Sequence of chain 1.O:
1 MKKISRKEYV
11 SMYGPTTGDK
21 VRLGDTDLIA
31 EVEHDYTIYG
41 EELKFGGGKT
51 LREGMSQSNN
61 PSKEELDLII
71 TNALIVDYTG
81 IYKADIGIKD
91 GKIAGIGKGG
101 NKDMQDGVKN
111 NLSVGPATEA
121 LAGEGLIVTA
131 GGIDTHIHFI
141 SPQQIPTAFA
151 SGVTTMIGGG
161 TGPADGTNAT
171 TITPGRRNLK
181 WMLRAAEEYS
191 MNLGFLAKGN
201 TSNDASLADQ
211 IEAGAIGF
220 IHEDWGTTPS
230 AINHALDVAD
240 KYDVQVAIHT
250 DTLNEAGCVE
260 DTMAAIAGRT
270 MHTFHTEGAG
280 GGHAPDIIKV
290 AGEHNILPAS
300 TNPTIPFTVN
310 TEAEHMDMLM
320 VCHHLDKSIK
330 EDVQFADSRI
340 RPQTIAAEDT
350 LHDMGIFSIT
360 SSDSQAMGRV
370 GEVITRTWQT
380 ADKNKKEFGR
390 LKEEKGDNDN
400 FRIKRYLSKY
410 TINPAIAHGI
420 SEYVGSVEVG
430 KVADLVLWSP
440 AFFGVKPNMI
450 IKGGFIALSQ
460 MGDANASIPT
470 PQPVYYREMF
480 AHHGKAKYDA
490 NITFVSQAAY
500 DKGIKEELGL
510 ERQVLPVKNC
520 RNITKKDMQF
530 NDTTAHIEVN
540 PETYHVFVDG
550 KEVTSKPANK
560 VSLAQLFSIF

Sequence of chain 1.Q:
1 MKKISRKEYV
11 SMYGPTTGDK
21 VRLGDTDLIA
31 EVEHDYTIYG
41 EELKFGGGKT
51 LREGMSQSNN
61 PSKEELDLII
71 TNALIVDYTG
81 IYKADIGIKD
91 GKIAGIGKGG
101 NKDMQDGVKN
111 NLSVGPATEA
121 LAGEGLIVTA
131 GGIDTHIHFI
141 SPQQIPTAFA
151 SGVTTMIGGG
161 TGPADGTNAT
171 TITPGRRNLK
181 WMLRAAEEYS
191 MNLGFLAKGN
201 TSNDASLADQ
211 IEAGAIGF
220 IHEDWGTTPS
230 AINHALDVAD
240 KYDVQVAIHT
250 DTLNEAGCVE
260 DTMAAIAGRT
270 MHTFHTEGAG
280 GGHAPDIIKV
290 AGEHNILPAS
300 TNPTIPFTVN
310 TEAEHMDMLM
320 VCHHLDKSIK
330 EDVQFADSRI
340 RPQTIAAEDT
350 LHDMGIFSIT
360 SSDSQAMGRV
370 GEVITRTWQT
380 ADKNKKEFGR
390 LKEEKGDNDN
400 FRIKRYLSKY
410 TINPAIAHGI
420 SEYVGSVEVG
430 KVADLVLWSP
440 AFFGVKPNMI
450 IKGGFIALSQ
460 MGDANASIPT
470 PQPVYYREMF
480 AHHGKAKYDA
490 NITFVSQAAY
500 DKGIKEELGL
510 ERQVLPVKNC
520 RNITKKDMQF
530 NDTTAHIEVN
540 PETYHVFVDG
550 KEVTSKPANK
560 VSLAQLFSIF

Binding-site contacts:
Ligand atom C10 contacts residue HIS322 of chain 1.Q at 3.6 Å.
Ligand atom C10 contacts residue CYS321 of chain 1.Q at 3.5 Å (hydrophobic).
Ligand atom O17 contacts residue GLY279 of chain 1.Q at 4.0 Å.
Ligand atom S14 contacts residue HIS248 of chain 1.Q at 3.9 Å.
Ligand atom C01 contacts residue MET366 of chain 1.Q at 3.7 Å (hydrophobic).
Ligand atom C15 contacts residue HIS248 of chain 1.Q at 3.6 Å.
Ligand atom C15 contacts residue GLY279 of chain 1.Q at 3.9 Å.
Ligand atom N09 contacts residue CYS321 of chain 1.Q at 3.8 Å.
Ligand atom N18 contacts residue ALA169 of chain 1.Q at 4.0 Å.
Ligand atom S14 contacts residue GLY279 of chain 1.Q at 3.6 Å (h-bond).
Ligand atom C07 contacts residue CYS321 of chain 1.Q at 3.4 Å (hydrophobic).
Ligand atom O19 contacts residue HIS248 of chain 1.Q at 3.2 Å (h-bond).
Ligand atom N09 contacts residue HIS322 of chain 1.Q at 3.9 Å.
Ligand atom N18 contacts residue NI1 of chain 1.LA at 3.3 Å (h-bond).
Ligand atom O19 contacts residue KCX219 of chain 1.Q at 3.2 Å (h-bond).
Ligand atom C01 contacts residue LEU318 of chain 1.Q at 3.9 Å (hydrophobic).
Ligand atom C05 contacts residue MET317 of chain 1.Q at 3.8 Å (hydrophobic).
Ligand atom O17 contacts residue ALA365 of chain 1.Q at 3.7 Å.
Ligand atom N12 contacts residue HIS322 of chain 1.Q at 3.8 Å.
Ligand atom C16 contacts residue GLY279 of chain 1.Q at 3.7 Å.
Ligand atom N18 contacts residue GLY279 of chain 1.Q at 3.9 Å.
Ligand atom C05 contacts residue ILE467 of chain 1.O at 3.8 Å (hydrophobic).
Ligand atom C06 contacts residue CYS321 of chain 1.Q at 3.6 Å (hydrophobic).
Ligand atom C01 contacts residue ALA278 of chain 1.Q at 3.6 Å (hydrophobic).
Ligand atom C04 contacts residue CYS321 of chain 1.Q at 4.0 Å (hydrophobic).
Ligand atom C04 contacts residue MET366 of chain 1.Q at 4.0 Å (hydrophobic).
Ligand atom O19 contacts residue HIS274 of chain 1.Q at 4.0 Å.
Ligand atom C08 contacts residue CYS321 of chain 1.Q at 3.7 Å (hydrophobic).
Ligand atom C15 contacts residue HIS221 of chain 1.Q at 4.0 Å.
Ligand atom O19 contacts residue NI1 of chain 1.KA at 2.0 Å (h-bond).
Ligand atom O19 contacts residue NI1 of chain 1.LA at 3.1 Å (h-bond).
Ligand atom O19 contacts residue ALA169 of chain 1.Q at 3.5 Å (h-bond).
Ligand atom O19 contacts residue HIS221 of chain 1.Q at 3.1 Å (h-bond).
Ligand atom N18 contacts residue ASP362 of chain 1.Q at 3.6 Å (salt-bridge).
Ligand atom C13 contacts residue HIS322 of chain 1.Q at 4.0 Å.
Ligand atom N18 contacts residue ALA365 of chain 1.Q at 4.0 Å.
Ligand atom C11 contacts residue HIS322 of chain 1.Q at 3.5 Å.
Ligand atom C03 contacts residue MET366 of chain 1.Q at 3.8 Å (hydrophobic).
Ligand atom N18 contacts residue NI1 of chain 1.KA at 3.0 Å (h-bond).
Ligand atom C05 contacts residue MET366 of chain 1.Q at 3.7 Å (hydrophobic).

A protein and the small-molecule ligand that binds it are described below.
Small molecule (SMILES): Cc1cc(C)cc(-n2ccnc2SCC(=O)NO)c1